Binding-site contacts:
Ligand atom C13 contacts residue TYR81 of chain 2.C at 3.8 Å (hydrophobic).
Ligand atom O2 contacts residue TYR81 of chain 2.C at 4.0 Å.
Ligand atom C5 contacts residue GLN285 of chain 2.C at 4.0 Å.
Ligand atom C2 contacts residue ILE252 of chain 2.C at 3.8 Å (hydrophobic).
Ligand atom C5 contacts residue PHE288 of chain 2.C at 3.6 Å (hydrophobic).
Ligand atom C6 contacts residue ILE252 of chain 2.C at 3.3 Å (hydrophobic).
Ligand atom C11 contacts residue PHE288 of chain 2.C at 4.0 Å (hydrophobic).
Ligand atom N1 contacts residue ILE252 of chain 2.C at 3.3 Å.
Ligand atom O6 contacts residue ILE252 of chain 2.C at 3.6 Å.
Ligand atom C6 contacts residue PHE288 of chain 2.C at 3.4 Å (hydrophobic).
Ligand atom O2 contacts residue PHE288 of chain 2.C at 4.1 Å.
Ligand atom N7 contacts residue TYR253 of chain 2.C at 4.0 Å.
Ligand atom N9 contacts residue PHE256 of chain 2.C at 3.7 Å.
Ligand atom C6 contacts residue GLN285 of chain 2.C at 4.2 Å.
Ligand atom O6 contacts residue GLN285 of chain 2.C at 3.5 Å (h-bond).
Ligand atom C8 contacts residue PHE288 of chain 2.C at 3.7 Å (hydrophobic).
Ligand atom O6 contacts residue PHE288 of chain 2.C at 3.7 Å.
Ligand atom C13 contacts residue HIS82 of chain 2.C at 3.6 Å.
Ligand atom C5 contacts residue ILE252 of chain 2.C at 3.8 Å (hydrophobic).
Ligand atom N1 contacts residue PHE288 of chain 2.C at 3.5 Å.
Ligand atom C10 contacts residue ILE252 of chain 2.C at 3.7 Å (hydrophobic).
Ligand atom C12 contacts residue PHE256 of chain 2.C at 3.9 Å (hydrophobic).
Ligand atom C6 contacts residue GLN238 of chain 2.C at 4.1 Å.
Ligand atom C8 contacts residue PHE256 of chain 2.C at 3.9 Å (hydrophobic).
Ligand atom N9 contacts residue PHE288 of chain 2.C at 3.7 Å.
Ligand atom C8 contacts residue TYR253 of chain 2.C at 4.1 Å (hydrophobic).
Ligand atom N7 contacts residue GLN285 of chain 2.C at 3.2 Å (h-bond).
Ligand atom O2 contacts residue LEU235 of chain 2.C at 3.4 Å.
Ligand atom N7 contacts residue ILE252 of chain 2.C at 4.2 Å.
Ligand atom C10 contacts residue PHE288 of chain 2.C at 4.1 Å (hydrophobic).
Ligand atom C10 contacts residue GLN238 of chain 2.C at 3.3 Å.
Ligand atom C2 contacts residue PHE288 of chain 2.C at 3.6 Å (hydrophobic).
Ligand atom N3 contacts residue PHE288 of chain 2.C at 3.5 Å.
Ligand atom O6 contacts residue GLN238 of chain 2.C at 3.2 Å (h-bond).
Ligand atom C4 contacts residue ILE252 of chain 2.C at 4.2 Å (hydrophobic).
Ligand atom C14 contacts residue PHE256 of chain 2.C at 4.2 Å (hydrophobic).
Ligand atom C10 contacts residue TYR81 of chain 2.C at 4.1 Å (hydrophobic).
Ligand atom C4 contacts residue PHE288 of chain 2.C at 3.5 Å (hydrophobic).
Ligand atom N7 contacts residue PHE288 of chain 2.C at 3.5 Å.
Ligand atom C11 contacts residue LEU196 of chain 2.C at 4.1 Å (hydrophobic).

This small molecule binds to this protein.
Small molecule (SMILES): CC(C)Cn1c(=O)n(C)c(=O)c2nc[nH]c21

Sequence of chain 2.C:
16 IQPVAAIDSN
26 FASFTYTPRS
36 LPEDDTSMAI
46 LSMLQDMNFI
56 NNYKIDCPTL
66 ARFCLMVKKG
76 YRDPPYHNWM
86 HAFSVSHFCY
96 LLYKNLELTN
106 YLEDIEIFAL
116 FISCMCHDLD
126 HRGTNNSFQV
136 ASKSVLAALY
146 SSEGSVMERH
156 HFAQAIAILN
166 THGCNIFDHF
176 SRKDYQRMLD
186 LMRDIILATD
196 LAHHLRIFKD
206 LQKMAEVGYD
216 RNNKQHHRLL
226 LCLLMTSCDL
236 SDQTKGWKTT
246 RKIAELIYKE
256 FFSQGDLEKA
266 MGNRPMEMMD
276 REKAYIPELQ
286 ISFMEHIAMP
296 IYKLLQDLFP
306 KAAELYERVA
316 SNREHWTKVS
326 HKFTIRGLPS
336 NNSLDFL